Sequence of chain 1.B:
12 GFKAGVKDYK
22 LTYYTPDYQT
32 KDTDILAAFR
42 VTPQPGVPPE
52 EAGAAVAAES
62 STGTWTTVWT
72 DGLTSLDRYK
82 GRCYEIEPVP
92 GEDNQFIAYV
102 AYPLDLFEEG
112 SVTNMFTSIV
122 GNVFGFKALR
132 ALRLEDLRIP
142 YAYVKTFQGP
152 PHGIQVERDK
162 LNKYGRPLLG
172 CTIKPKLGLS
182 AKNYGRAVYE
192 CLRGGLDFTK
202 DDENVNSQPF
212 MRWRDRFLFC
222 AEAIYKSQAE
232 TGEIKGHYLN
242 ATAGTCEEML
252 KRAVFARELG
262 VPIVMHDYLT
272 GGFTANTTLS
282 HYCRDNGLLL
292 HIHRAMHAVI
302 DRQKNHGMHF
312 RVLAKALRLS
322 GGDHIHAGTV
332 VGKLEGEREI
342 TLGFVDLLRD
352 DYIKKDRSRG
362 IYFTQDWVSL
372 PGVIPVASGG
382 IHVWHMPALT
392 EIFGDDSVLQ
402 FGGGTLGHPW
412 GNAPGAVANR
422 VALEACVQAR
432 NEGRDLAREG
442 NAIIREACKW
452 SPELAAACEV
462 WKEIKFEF

Binding-site contacts:
Ligand atom O6P contacts residue ARG295 of chain 1.B at 2.8 Å (salt-bridge).
Ligand atom O6P contacts residue HIS327 of chain 1.B at 3.2 Å.
Ligand atom O4P contacts residue LEU335 of chain 1.B at 3.0 Å.
Ligand atom O1P contacts residue GLY404 of chain 1.B at 3.6 Å.
Ligand atom O5 contacts residue HIS294 of chain 1.B at 3.9 Å.
Ligand atom O5P contacts residue HIS327 of chain 1.B at 3.3 Å (h-bond).
Ligand atom O1P contacts residue LYS175 of chain 1.B at 3.1 Å.
Ligand atom O1P contacts residue THR65 of chain 2.A at 3.1 Å.
Ligand atom P1 contacts residue TRP66 of chain 2.A at 3.9 Å.
Ligand atom O5 contacts residue ASN123 of chain 2.A at 3.4 Å (h-bond).
Ligand atom O3P contacts residue GLY380 of chain 1.B at 3.6 Å.
Ligand atom C5 contacts residue ASN123 of chain 2.A at 3.4 Å.
Ligand atom C1 contacts residue LYS334 of chain 1.B at 3.2 Å.
Ligand atom O3 contacts residue SER379 of chain 1.B at 2.3 Å (h-bond).
Ligand atom O2 contacts residue ASP203 of chain 1.B at 3.2 Å (salt-bridge).
Ligand atom O5P contacts residue SER379 of chain 1.B at 2.6 Å (h-bond).
Ligand atom C4 contacts residue GLU204 of chain 1.B at 4.0 Å.
Ligand atom O2P contacts residue GLY403 of chain 1.B at 3.2 Å (h-bond).
Ligand atom C4 contacts residue SER379 of chain 1.B at 4.1 Å.
Ligand atom C3 contacts residue SER379 of chain 1.B at 3.7 Å.
Ligand atom O2 contacts residue LYS177 of chain 1.B at 3.8 Å.
Ligand atom O1 contacts residue LYS175 of chain 1.B at 3.2 Å (salt-bridge).
Ligand atom O2 contacts residue GLU204 of chain 1.B at 3.5 Å (salt-bridge).
Ligand atom O3 contacts residue GLY380 of chain 1.B at 3.8 Å.
Ligand atom O3P contacts residue TRP66 of chain 2.A at 3.1 Å.
Ligand atom C2 contacts residue LYS175 of chain 1.B at 4.0 Å.
Ligand atom O1P contacts residue TRP66 of chain 2.A at 3.7 Å.
Ligand atom O4 contacts residue GLU204 of chain 1.B at 2.5 Å (salt-bridge).
Ligand atom P2 contacts residue SER379 of chain 1.B at 3.8 Å.
Ligand atom O4 contacts residue ASN123 of chain 2.A at 3.7 Å.
Ligand atom C1 contacts residue LYS175 of chain 1.B at 3.8 Å.
Ligand atom O2P contacts residue GLY404 of chain 1.B at 3.8 Å.
Ligand atom O5 contacts residue HIS327 of chain 1.B at 4.0 Å.
Ligand atom O4P contacts residue SER379 of chain 1.B at 4.0 Å.
Ligand atom O3P contacts residue GLY381 of chain 1.B at 3.0 Å (h-bond).
Ligand atom O3P contacts residue LYS334 of chain 1.B at 3.3 Å.
Ligand atom C4 contacts residue HIS294 of chain 1.B at 3.4 Å.
Ligand atom O4 contacts residue HIS294 of chain 1.B at 2.5 Å (h-bond).
Ligand atom O2 contacts residue LYS175 of chain 1.B at 3.5 Å (salt-bridge).
Ligand atom P1 contacts residue LYS175 of chain 1.B at 4.0 Å.

A protein and the small-molecule ligand that binds it are described below.
Small molecule (SMILES): O=C(COP(=O)(O)O)[C@H](O)[C@H](O)COP(=O)(O)O

Sequence of chain 2.A:
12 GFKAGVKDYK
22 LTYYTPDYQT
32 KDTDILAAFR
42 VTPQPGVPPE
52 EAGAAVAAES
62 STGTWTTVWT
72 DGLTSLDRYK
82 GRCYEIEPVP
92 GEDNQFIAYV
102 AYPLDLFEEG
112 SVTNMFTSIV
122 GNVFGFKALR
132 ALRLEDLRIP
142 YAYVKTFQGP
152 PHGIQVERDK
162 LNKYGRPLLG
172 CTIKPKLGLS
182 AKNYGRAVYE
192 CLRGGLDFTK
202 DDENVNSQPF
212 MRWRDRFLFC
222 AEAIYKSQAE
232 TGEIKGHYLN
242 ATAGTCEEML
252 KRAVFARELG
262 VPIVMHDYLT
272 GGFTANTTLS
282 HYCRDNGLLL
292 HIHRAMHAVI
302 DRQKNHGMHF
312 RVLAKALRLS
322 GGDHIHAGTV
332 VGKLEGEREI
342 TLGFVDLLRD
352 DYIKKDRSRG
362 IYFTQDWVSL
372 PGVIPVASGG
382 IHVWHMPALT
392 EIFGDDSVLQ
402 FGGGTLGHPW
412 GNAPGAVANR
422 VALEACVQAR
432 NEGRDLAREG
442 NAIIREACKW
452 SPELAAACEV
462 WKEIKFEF